Sequence of chain 24.A:
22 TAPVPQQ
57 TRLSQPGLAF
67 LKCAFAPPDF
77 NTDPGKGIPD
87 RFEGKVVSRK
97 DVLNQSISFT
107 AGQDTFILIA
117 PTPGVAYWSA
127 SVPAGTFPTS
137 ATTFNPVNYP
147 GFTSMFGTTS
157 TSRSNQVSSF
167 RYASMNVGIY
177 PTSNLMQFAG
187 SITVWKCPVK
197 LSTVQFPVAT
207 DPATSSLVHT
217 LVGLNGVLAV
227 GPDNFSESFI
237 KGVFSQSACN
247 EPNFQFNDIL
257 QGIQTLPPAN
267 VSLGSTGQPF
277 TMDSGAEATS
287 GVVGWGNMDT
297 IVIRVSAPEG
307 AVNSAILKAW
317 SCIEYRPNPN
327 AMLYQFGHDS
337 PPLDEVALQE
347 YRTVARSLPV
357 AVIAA

Binding-site contacts:
Ligand atom CG2 contacts residue PHE71 of chain 24.A at 4.0 Å (hydrophobic).
Ligand atom CD1 contacts residue THR349 of chain 24.A at 4.3 Å.

The small molecule below binds the protein below.
Small molecule (SMILES): CC[C@H](C)[C@@H](C=O)NC(=O)[C@H](CO)NC(=O)[C@H](CCCCN)NC(=O)[C@@H](N)C(C)C